Sequence of chain 1.A:
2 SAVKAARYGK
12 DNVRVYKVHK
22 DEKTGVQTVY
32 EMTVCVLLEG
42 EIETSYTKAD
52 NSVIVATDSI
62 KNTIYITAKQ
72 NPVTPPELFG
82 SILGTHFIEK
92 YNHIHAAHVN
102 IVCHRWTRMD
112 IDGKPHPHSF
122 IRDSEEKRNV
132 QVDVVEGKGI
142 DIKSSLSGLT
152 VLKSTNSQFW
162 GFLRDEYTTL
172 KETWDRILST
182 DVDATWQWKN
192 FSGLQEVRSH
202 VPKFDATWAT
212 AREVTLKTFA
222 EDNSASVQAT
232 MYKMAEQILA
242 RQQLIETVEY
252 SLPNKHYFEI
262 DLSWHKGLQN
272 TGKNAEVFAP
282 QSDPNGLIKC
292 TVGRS

This small molecule binds to this protein.
Small molecule (SMILES): O=c1[nH]c(=O)c2nn[nH]c2[nH]1

Sequence of chain 2.A:
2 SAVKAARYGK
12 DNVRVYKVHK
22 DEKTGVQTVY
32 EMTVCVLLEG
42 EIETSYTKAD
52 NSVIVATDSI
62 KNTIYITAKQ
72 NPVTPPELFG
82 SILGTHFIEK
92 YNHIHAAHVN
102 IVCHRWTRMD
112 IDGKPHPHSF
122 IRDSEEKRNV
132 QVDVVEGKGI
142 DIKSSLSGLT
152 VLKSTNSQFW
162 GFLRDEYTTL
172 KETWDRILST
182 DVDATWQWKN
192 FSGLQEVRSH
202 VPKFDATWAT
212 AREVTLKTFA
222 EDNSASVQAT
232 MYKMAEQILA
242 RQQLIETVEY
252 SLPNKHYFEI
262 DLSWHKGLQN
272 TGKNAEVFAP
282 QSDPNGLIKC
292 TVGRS

Binding-site contacts:
Ligand atom O6 contacts residue GLN229 of chain 2.A at 2.8 Å (h-bond).
Ligand atom O2 contacts residue ASN255 of chain 2.A at 4.1 Å.
Ligand atom N1 contacts residue PHE160 of chain 2.A at 3.7 Å.
Ligand atom O2 contacts residue GLN229 of chain 2.A at 3.8 Å.
Ligand atom N8 contacts residue PHE160 of chain 2.A at 3.6 Å.
Ligand atom O6 contacts residue THR58 of chain 1.A at 3.9 Å.
Ligand atom N9 contacts residue THR58 of chain 1.A at 4.1 Å.
Ligand atom N3 contacts residue ASN255 of chain 2.A at 3.3 Å (h-bond).
Ligand atom N8 contacts residue THR58 of chain 1.A at 3.3 Å (h-bond).
Ligand atom O6 contacts residue ILE55 of chain 1.A at 3.5 Å.
Ligand atom N9 contacts residue PHE160 of chain 2.A at 3.5 Å.
Ligand atom C2 contacts residue ASN255 of chain 2.A at 3.9 Å.
Ligand atom N8 contacts residue ALA57 of chain 1.A at 3.9 Å.
Ligand atom O2 contacts residue ARG177 of chain 2.A at 2.8 Å (salt-bridge).
Ligand atom N3 contacts residue PHE160 of chain 2.A at 3.7 Å.
Ligand atom C2 contacts residue GLN229 of chain 2.A at 3.9 Å.
Ligand atom C6 contacts residue GLN229 of chain 2.A at 3.6 Å.
Ligand atom C4 contacts residue ASN255 of chain 2.A at 3.8 Å.
Ligand atom C6 contacts residue PHE160 of chain 2.A at 3.6 Å (hydrophobic).
Ligand atom O2 contacts residue SER227 of chain 2.A at 3.5 Å.
Ligand atom O6 contacts residue PHE160 of chain 2.A at 4.0 Å.
Ligand atom N9 contacts residue ARG177 of chain 2.A at 3.8 Å.
Ligand atom N3 contacts residue ARG177 of chain 2.A at 3.0 Å (salt-bridge).
Ligand atom N8 contacts residue LEU171 of chain 2.A at 3.8 Å.
Ligand atom C5 contacts residue THR58 of chain 1.A at 4.0 Å.
Ligand atom N7 contacts residue PHE160 of chain 2.A at 3.7 Å.
Ligand atom N7 contacts residue THR58 of chain 1.A at 2.8 Å (h-bond).
Ligand atom N9 contacts residue LEU171 of chain 2.A at 4.0 Å.
Ligand atom N8 contacts residue ASP59 of chain 1.A at 4.0 Å.
Ligand atom C2 contacts residue PHE160 of chain 2.A at 3.7 Å (hydrophobic).
Ligand atom N7 contacts residue ALA57 of chain 1.A at 3.5 Å.
Ligand atom N1 contacts residue GLN229 of chain 2.A at 2.9 Å (h-bond).
Ligand atom C2 contacts residue ARG177 of chain 2.A at 3.5 Å.
Ligand atom O2 contacts residue PHE160 of chain 2.A at 3.9 Å.
Ligand atom C2 contacts residue VAL228 of chain 2.A at 4.0 Å (hydrophobic).
Ligand atom O6 contacts residue TYR9 of chain 1.A at 3.9 Å.
Ligand atom O2 contacts residue VAL228 of chain 2.A at 2.9 Å (h-bond).
Ligand atom C5 contacts residue PHE160 of chain 2.A at 3.4 Å (hydrophobic).
Ligand atom C4 contacts residue ARG177 of chain 2.A at 3.8 Å.
Ligand atom C4 contacts residue PHE160 of chain 2.A at 3.4 Å (hydrophobic).